Binding-site contacts:
Ligand atom C7 contacts residue ASN416 of chain 3.D at 3.3 Å.
Ligand atom O7 contacts residue ASN232 of chain 3.D at 2.9 Å (h-bond).
Ligand atom C5 contacts residue PRO261 of chain 3.D at 3.9 Å (hydrophobic).
Ligand atom N2 contacts residue ASN416 of chain 3.D at 3.0 Å (h-bond).
Ligand atom O6 contacts residue LEU235 of chain 3.D at 3.4 Å.
Ligand atom C8 contacts residue ASN416 of chain 3.D at 4.1 Å.
Ligand atom C8 contacts residue VAL414 of chain 3.D at 4.0 Å (hydrophobic).
Ligand atom C4 contacts residue ASN416 of chain 3.D at 4.2 Å.
Ligand atom O5 contacts residue ASN416 of chain 3.D at 2.2 Å (h-bond).
Ligand atom O7 contacts residue ASN416 of chain 3.D at 3.2 Å (h-bond).
Ligand atom C2 contacts residue ASN416 of chain 3.D at 2.5 Å.
Ligand atom C8 contacts residue NAG1 of chain 3.I at 3.7 Å.
Ligand atom C6 contacts residue LEU235 of chain 3.D at 4.5 Å (hydrophobic).
Ligand atom O6 contacts residue PRO261 of chain 3.D at 3.9 Å.
Ligand atom C8 contacts residue SER415 of chain 3.D at 4.2 Å.
Ligand atom C7 contacts residue ASN232 of chain 3.D at 3.4 Å.
Ligand atom C1 contacts residue PRO261 of chain 3.D at 4.1 Å (hydrophobic).
Ligand atom C6 contacts residue PRO261 of chain 3.D at 3.6 Å (hydrophobic).
Ligand atom C8 contacts residue ASN232 of chain 3.D at 3.1 Å.
Ligand atom C1 contacts residue ASN416 of chain 3.D at 1.4 Å.
Ligand atom C5 contacts residue ASN416 of chain 3.D at 3.6 Å.
Ligand atom O5 contacts residue PRO261 of chain 3.D at 3.3 Å.
Ligand atom C3 contacts residue ASN416 of chain 3.D at 3.8 Å.

This protein binds this small molecule.
Small molecule (SMILES): CC(=O)N[C@H]1[C@H](O[C@H]2[C@H](O)[C@@H](NC(C)=O)CO[C@@H]2CO)O[C@H](CO)[C@@H](O)[C@@H]1O

Sequence of chain 3.D:
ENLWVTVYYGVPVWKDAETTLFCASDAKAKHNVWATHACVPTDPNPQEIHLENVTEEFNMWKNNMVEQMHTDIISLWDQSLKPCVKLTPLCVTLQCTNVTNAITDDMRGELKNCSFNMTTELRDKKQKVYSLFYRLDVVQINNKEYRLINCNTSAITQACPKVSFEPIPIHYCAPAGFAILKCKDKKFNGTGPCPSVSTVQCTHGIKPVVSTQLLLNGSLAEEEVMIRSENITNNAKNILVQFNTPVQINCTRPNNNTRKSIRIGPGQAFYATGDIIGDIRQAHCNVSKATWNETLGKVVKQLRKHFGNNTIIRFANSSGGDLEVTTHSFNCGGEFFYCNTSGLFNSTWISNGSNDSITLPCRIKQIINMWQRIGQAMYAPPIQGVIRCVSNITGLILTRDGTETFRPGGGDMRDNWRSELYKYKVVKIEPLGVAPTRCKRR